Sequence of chain 1.A:
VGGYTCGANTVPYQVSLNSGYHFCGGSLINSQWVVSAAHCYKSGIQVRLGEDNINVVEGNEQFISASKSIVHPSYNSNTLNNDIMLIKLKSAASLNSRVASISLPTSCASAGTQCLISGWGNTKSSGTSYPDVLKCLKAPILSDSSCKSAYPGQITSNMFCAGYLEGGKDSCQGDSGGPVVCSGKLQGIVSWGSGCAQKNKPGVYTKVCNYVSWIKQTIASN

The small molecule below binds the protein below.
Small molecule (SMILES): CC(C)O[PH](=O)OC(C)C

Binding-site contacts:
Ligand atom O1P contacts residue HIS46 of chain 1.A at 4.0 Å.
Ligand atom C2' contacts residue ASP182 of chain 1.A at 3.3 Å.
Ligand atom C2' contacts residue SER183 of chain 1.A at 3.6 Å.
Ligand atom C3 contacts residue SER183 of chain 1.A at 4.5 Å.
Ligand atom O3P contacts residue SER183 of chain 1.A at 2.1 Å (h-bond).
Ligand atom C2' contacts residue CYS31 of chain 1.A at 4.0 Å (hydrophobic).
Ligand atom P contacts residue SER183 of chain 1.A at 1.5 Å.
Ligand atom C3' contacts residue PHE30 of chain 1.A at 3.7 Å (hydrophobic).
Ligand atom C1' contacts residue SER183 of chain 1.A at 3.5 Å.
Ligand atom O2P contacts residue GLY181 of chain 1.A at 4.3 Å.
Ligand atom C2' contacts residue GLY181 of chain 1.A at 2.9 Å.
Ligand atom C3' contacts residue GLY181 of chain 1.A at 4.4 Å.
Ligand atom C3 contacts residue HIS46 of chain 1.A at 2.8 Å.
Ligand atom O1P contacts residue SER183 of chain 1.A at 2.9 Å (h-bond).
Ligand atom C1' contacts residue GLY181 of chain 1.A at 4.1 Å.
Ligand atom C1 contacts residue SER183 of chain 1.A at 3.7 Å.
Ligand atom C1' contacts residue PHE30 of chain 1.A at 3.5 Å (hydrophobic).
Ligand atom C1' contacts residue ASP182 of chain 1.A at 4.3 Å.
Ligand atom C2' contacts residue PHE30 of chain 1.A at 3.1 Å (hydrophobic).
Ligand atom C1' contacts residue CYS31 of chain 1.A at 4.2 Å (hydrophobic).
Ligand atom O2P contacts residue SER183 of chain 1.A at 2.6 Å (h-bond).
Ligand atom C1 contacts residue HIS46 of chain 1.A at 4.0 Å.
Ligand atom O2P contacts residue ASP182 of chain 1.A at 4.1 Å.